Binding-site contacts:
Ligand atom C9 contacts residue ALA66 of chain 1.B at 3.5 Å (hydrophobic).
Ligand atom C6 contacts residue ARG70 of chain 1.B at 3.5 Å.
Ligand atom O3 contacts residue ARG70 of chain 1.B at 2.8 Å.
Ligand atom C12 contacts residue LYS74 of chain 1.B at 3.3 Å.
Ligand atom C8 contacts residue ALA66 of chain 1.B at 3.6 Å (hydrophobic).
Ligand atom C2 contacts residue LYS74 of chain 1.B at 3.4 Å.
Ligand atom O3 contacts residue SER69 of chain 1.B at 4.5 Å.
Ligand atom C1 contacts residue ARG70 of chain 1.B at 2.6 Å.
Ligand atom C7 contacts residue ARG70 of chain 1.B at 3.5 Å.
Ligand atom C10 contacts residue SER69 of chain 1.B at 4.3 Å.
Ligand atom O1 contacts residue LYS74 of chain 1.B at 2.7 Å (salt-bridge).
Ligand atom S1 contacts residue ARG70 of chain 1.B at 3.3 Å.
Ligand atom C9 contacts residue SER69 of chain 1.B at 4.4 Å.
Ligand atom C3 contacts residue ARG70 of chain 1.B at 3.6 Å.
Ligand atom C5 contacts residue ARG70 of chain 1.B at 4.3 Å.
Ligand atom C8 contacts residue ARG70 of chain 1.B at 3.8 Å.
Ligand atom N3 contacts residue LYS74 of chain 1.B at 3.7 Å.
Ligand atom N1 contacts residue ARG70 of chain 1.B at 3.8 Å.
Ligand atom C1 contacts residue LYS74 of chain 1.B at 4.0 Å.
Ligand atom C10 contacts residue ALA66 of chain 1.B at 4.4 Å (hydrophobic).
Ligand atom O4 contacts residue LYS74 of chain 1.B at 4.4 Å.
Ligand atom C15 contacts residue LYS74 of chain 1.B at 4.2 Å.
Ligand atom C12 contacts residue ARG70 of chain 1.B at 4.0 Å.
Ligand atom C6 contacts residue LYS74 of chain 1.B at 4.3 Å.

Sequence of chain 1.B:
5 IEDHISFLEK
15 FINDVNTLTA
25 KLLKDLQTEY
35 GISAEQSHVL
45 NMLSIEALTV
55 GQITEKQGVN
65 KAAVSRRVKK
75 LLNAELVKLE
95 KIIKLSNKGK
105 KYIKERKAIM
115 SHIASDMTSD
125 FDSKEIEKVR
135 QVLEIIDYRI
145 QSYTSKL

This protein binds this small molecule.
Small molecule (SMILES): CC1(C)S[C@@H]2[C@H](NC(=O)[C@H](N)c3ccccc3)C(=O)N2[C@H]1C(=O)O